Sequence of chain 2.B:
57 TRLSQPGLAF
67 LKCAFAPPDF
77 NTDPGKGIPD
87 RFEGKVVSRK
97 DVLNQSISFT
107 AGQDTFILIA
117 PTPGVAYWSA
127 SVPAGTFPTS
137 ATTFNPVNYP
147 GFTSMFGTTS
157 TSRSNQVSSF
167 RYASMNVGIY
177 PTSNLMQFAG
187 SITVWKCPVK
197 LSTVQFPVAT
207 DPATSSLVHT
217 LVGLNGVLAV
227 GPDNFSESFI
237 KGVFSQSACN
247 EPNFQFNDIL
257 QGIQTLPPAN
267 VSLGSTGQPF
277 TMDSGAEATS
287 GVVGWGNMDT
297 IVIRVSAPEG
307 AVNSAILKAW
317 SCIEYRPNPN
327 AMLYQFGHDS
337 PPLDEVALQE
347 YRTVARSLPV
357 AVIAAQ

Binding-site contacts:
Ligand atom CG2 contacts residue PHE76 of chain 2.B at 3.8 Å (hydrophobic).

The protein below binds the small molecule below.
Small molecule (SMILES): CC(C)[C@H](NC(=O)[C@H](CCCN=C(N)N)NC(=O)[C@@H](N)CCC(=O)O)C(=O)N[C@H](C=O)CCCCN